Sequence of chain 1.A:
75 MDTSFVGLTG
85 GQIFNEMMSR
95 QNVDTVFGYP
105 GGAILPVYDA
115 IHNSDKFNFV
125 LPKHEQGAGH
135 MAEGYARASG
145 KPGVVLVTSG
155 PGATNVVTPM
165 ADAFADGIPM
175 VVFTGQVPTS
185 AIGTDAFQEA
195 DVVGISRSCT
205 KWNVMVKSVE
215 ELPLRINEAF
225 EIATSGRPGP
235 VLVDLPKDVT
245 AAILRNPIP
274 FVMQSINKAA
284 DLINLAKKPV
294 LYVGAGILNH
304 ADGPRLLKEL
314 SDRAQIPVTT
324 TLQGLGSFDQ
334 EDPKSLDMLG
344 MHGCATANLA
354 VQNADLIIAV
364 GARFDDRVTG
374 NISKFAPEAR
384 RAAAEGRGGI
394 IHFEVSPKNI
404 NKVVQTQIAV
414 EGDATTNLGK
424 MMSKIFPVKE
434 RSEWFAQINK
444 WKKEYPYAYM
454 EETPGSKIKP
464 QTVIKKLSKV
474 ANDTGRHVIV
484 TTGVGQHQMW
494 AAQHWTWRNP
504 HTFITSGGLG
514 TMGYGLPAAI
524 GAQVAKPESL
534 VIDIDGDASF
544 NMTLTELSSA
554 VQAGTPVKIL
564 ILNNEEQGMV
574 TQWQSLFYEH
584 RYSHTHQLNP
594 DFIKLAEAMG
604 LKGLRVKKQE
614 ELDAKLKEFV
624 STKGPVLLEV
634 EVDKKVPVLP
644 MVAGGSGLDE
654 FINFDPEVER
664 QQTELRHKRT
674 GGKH

Sequence of chain 1.B:
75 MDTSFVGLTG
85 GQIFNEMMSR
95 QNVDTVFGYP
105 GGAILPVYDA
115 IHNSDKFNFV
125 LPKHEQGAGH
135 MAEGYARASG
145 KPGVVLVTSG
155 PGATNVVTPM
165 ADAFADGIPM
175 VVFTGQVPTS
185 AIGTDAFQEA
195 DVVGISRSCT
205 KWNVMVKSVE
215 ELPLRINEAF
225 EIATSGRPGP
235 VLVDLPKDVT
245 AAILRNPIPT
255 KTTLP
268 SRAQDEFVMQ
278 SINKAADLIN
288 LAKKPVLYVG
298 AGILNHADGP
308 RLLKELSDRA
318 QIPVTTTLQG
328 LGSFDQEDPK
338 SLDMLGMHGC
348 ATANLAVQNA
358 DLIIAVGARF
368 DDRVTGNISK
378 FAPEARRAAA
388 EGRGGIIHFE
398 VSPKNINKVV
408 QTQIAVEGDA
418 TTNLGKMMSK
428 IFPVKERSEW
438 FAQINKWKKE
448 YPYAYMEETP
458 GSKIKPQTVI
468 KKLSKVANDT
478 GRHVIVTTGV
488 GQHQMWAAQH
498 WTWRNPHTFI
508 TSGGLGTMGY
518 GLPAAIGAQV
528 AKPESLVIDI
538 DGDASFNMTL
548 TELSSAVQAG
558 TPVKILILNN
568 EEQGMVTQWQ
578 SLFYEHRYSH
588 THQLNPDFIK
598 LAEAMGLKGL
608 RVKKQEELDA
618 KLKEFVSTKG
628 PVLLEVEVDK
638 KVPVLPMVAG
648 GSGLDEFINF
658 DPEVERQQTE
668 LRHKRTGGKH

Binding-site contacts:
Ligand atom O4' contacts residue ARG370 of chain 1.B at 3.0 Å (salt-bridge).
Ligand atom C6 contacts residue PRO182 of chain 1.A at 3.9 Å (hydrophobic).
Ligand atom N3' contacts residue ARG370 of chain 1.B at 3.0 Å (salt-bridge).
Ligand atom C4 contacts residue ARG370 of chain 1.B at 3.5 Å.
Ligand atom N5' contacts residue MET572 of chain 1.B at 3.8 Å.
Ligand atom O9 contacts residue ARG370 of chain 1.B at 2.9 Å (salt-bridge).
Ligand atom C5 contacts residue PHE191 of chain 1.A at 3.8 Å (hydrophobic).
Ligand atom C5 contacts residue ASP369 of chain 1.B at 3.2 Å.
Ligand atom O9 contacts residue TRP576 of chain 1.B at 3.6 Å.
Ligand atom C6' contacts residue TRP576 of chain 1.B at 3.6 Å (hydrophobic).
Ligand atom O7B contacts residue LYS241 of chain 1.A at 3.6 Å.
Ligand atom C2' contacts residue TRP576 of chain 1.B at 3.6 Å (hydrophobic).
Ligand atom C9 contacts residue TRP576 of chain 1.B at 3.5 Å (hydrophobic).
Ligand atom C4' contacts residue ARG370 of chain 1.B at 3.4 Å.
Ligand atom N1' contacts residue GLY106 of chain 1.A at 3.3 Å.
Ligand atom O4' contacts residue MET344 of chain 1.B at 3.7 Å.
Ligand atom C2 contacts residue PRO182 of chain 1.A at 3.9 Å (hydrophobic).
Ligand atom C5' contacts residue MET572 of chain 1.B at 3.8 Å (hydrophobic).
Ligand atom C4' contacts residue PHE191 of chain 1.A at 3.8 Å (hydrophobic).
Ligand atom C5 contacts residue ALA190 of chain 1.A at 3.6 Å (hydrophobic).
Ligand atom O4' contacts residue PHE191 of chain 1.A at 3.6 Å.
Ligand atom C4' contacts residue TRP576 of chain 1.B at 3.6 Å (hydrophobic).
Ligand atom C6 contacts residue PHE191 of chain 1.A at 3.5 Å (hydrophobic).
Ligand atom C7' contacts residue MET572 of chain 1.B at 3.5 Å (hydrophobic).
Ligand atom C5 contacts residue ARG370 of chain 1.B at 3.9 Å.
Ligand atom C5' contacts residue FAD1 of chain 1.N at 3.5 Å.
Ligand atom N1' contacts residue TRP576 of chain 1.B at 3.5 Å.
Ligand atom C9 contacts residue ARG370 of chain 1.B at 4.0 Å.
Ligand atom C7' contacts residue VAL573 of chain 1.B at 3.8 Å (hydrophobic).
Ligand atom CL11 contacts residue ALA107 of chain 1.A at 3.9 Å.
Ligand atom N5' contacts residue TRP576 of chain 1.B at 3.4 Å (h-bond).
Ligand atom N3' contacts residue TRP576 of chain 1.B at 3.3 Å.
Ligand atom C3 contacts residue ARG370 of chain 1.B at 3.4 Å.
Ligand atom C6 contacts residue VAL181 of chain 1.A at 3.5 Å (hydrophobic).
Ligand atom C1 contacts residue PRO182 of chain 1.A at 3.7 Å (hydrophobic).
Ligand atom N10 contacts residue TRP576 of chain 1.B at 3.4 Å.
Ligand atom C4 contacts residue ASP369 of chain 1.B at 3.2 Å.
Ligand atom C2 contacts residue ARG370 of chain 1.B at 3.8 Å.
Ligand atom C7' contacts residue TRP576 of chain 1.B at 3.7 Å (hydrophobic).
Ligand atom O7B contacts residue PRO182 of chain 1.A at 3.6 Å.

This small molecule binds to this protein.
Small molecule (SMILES): COc1nc(C)nc(NC(=O)NS(=O)(=O)c2ccccc2Cl)n1